This small molecule binds to this protein.
Small molecule (SMILES): CC(=O)N[C@@H]1[C@@H](O)[C@H](O)[C@@H](CO)O[C@H]1O

Binding-site contacts:
Ligand atom C5 contacts residue SER79 of chain 29.C at 4.3 Å.
Ligand atom O7 contacts residue ASN87 of chain 29.C at 4.4 Å.
Ligand atom C2 contacts residue ASN87 of chain 29.C at 2.5 Å.
Ligand atom O5 contacts residue ASN87 of chain 29.C at 2.4 Å (h-bond).
Ligand atom C6 contacts residue SER79 of chain 29.C at 3.6 Å.
Ligand atom C1 contacts residue ASN87 of chain 29.C at 1.4 Å.
Ligand atom O6 contacts residue LEU91 of chain 29.C at 3.9 Å.
Ligand atom C5 contacts residue ASN87 of chain 29.C at 3.7 Å.
Ligand atom O6 contacts residue SER79 of chain 29.C at 2.5 Å (h-bond).
Ligand atom C7 contacts residue ASN87 of chain 29.C at 3.9 Å.
Ligand atom C8 contacts residue ILE155 of chain 29.C at 3.7 Å (hydrophobic).
Ligand atom C3 contacts residue ASN87 of chain 29.C at 3.8 Å.
Ligand atom C4 contacts residue ASN87 of chain 29.C at 4.2 Å.
Ligand atom N2 contacts residue ASN87 of chain 29.C at 2.9 Å (h-bond).
Ligand atom O5 contacts residue SER79 of chain 29.C at 3.8 Å.

Sequence of chain 29.C:
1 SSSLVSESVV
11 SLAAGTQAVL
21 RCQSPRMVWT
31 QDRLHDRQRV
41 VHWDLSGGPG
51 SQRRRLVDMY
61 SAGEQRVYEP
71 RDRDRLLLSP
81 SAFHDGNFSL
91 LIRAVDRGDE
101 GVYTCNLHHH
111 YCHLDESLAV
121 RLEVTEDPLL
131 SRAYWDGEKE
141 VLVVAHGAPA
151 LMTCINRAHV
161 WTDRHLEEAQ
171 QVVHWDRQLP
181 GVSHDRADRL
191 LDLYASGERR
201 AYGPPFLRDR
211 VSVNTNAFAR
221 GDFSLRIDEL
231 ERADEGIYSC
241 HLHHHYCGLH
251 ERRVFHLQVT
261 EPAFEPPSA